Binding-site contacts:
Ligand atom O1 contacts residue GLY49 of chain 1.B at 3.3 Å.
Ligand atom O7 contacts residue VAL50 of chain 1.B at 2.9 Å (h-bond).
Ligand atom C33 contacts residue GOL1 of chain 1.E at 0.6 Å.
Ligand atom O31 contacts residue GOL1 of chain 1.E at 1.9 Å (h-bond).
Ligand atom C26 contacts residue GOL1 of chain 1.E at 3.2 Å.
Ligand atom C27 contacts residue GLY48 of chain 1.A at 3.5 Å.
Ligand atom C4 contacts residue ASP25 of chain 1.B at 3.4 Å.
Ligand atom O31 contacts residue ASP29 of chain 1.A at 3.3 Å (salt-bridge).
Ligand atom C27 contacts residue GOL1 of chain 1.E at 2.0 Å.
Ligand atom C12 contacts residue GLY27 of chain 1.B at 3.4 Å.
Ligand atom C35 contacts residue GOL1 of chain 1.E at 1.9 Å.
Ligand atom N28 contacts residue GLY48 of chain 1.A at 2.9 Å (h-bond).
Ligand atom S30 contacts residue GOL1 of chain 1.E at 1.2 Å.
Ligand atom C36 contacts residue ARG8 of chain 1.B at 3.4 Å.
Ligand atom C2 contacts residue VAL50 of chain 1.B at 3.5 Å (hydrophobic).
Ligand atom F41 contacts residue ARG8 of chain 1.B at 2.8 Å.
Ligand atom N34 contacts residue GOL1 of chain 1.E at 0.8 Å.
Ligand atom C37 contacts residue GOL1 of chain 1.E at 2.2 Å.
Ligand atom O32 contacts residue GOL1 of chain 1.E at 1.7 Å.
Ligand atom C29 contacts residue GLY48 of chain 1.A at 3.3 Å.
Ligand atom F42 contacts residue VAL82 of chain 1.B at 3.2 Å.
Ligand atom F40 contacts residue ARG8 of chain 1.B at 3.2 Å.
Ligand atom N34 contacts residue ASP29 of chain 1.A at 3.2 Å (salt-bridge).
Ligand atom C39 contacts residue ARG8 of chain 1.B at 3.4 Å.
Ligand atom F40 contacts residue LEU23 of chain 1.B at 3.4 Å.
Ligand atom C35 contacts residue GLY27 of chain 1.A at 3.3 Å.
Ligand atom C38 contacts residue GOL1 of chain 1.E at 1.0 Å.
Ligand atom O32 contacts residue ASP30 of chain 1.A at 3.4 Å (salt-bridge).
Ligand atom O8 contacts residue ASP25 of chain 1.A at 2.7 Å (salt-bridge).
Ligand atom O31 contacts residue ASP30 of chain 1.A at 3.2 Å (salt-bridge).
Ligand atom C36 contacts residue GOL1 of chain 1.E at 2.5 Å.
Ligand atom C29 contacts residue GOL1 of chain 1.E at 2.8 Å.
Ligand atom C38 contacts residue GLY48 of chain 1.A at 3.0 Å.
Ligand atom C37 contacts residue ARG8 of chain 1.B at 3.4 Å.
Ligand atom O8 contacts residue ASP25 of chain 1.B at 2.6 Å (salt-bridge).
Ligand atom O7 contacts residue VAL50 of chain 1.A at 2.9 Å (h-bond).
Ligand atom O1 contacts residue VAL50 of chain 1.B at 3.4 Å (h-bond).
Ligand atom C5 contacts residue ASP25 of chain 1.A at 3.4 Å.
Ligand atom N28 contacts residue GOL1 of chain 1.E at 0.8 Å (h-bond).
Ligand atom C4 contacts residue ASP25 of chain 1.A at 3.3 Å.

The small molecule below binds the protein below.
Small molecule (SMILES): CCC[C@@]1(CCc2ccccc2)CC(O)=C([C@H](CC)c2cccc(NS(=O)(=O)c3ccc(C(F)(F)F)cn3)c2)C(=O)O1

Sequence of chain 1.A:
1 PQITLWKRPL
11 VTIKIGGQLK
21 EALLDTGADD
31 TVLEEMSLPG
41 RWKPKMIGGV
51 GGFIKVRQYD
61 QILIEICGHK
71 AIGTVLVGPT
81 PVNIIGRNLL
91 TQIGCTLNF

Sequence of chain 1.B:
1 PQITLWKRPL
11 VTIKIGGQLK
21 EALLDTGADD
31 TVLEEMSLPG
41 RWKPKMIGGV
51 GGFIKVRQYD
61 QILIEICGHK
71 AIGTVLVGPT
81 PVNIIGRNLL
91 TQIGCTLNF